Binding-site contacts:
Ligand atom C3 contacts residue ASN339 of chain 1.A at 3.8 Å.
Ligand atom C8 contacts residue ASN366 of chain 1.A at 3.7 Å.
Ligand atom C5 contacts residue ASN339 of chain 1.A at 3.7 Å.
Ligand atom O7 contacts residue ASN339 of chain 1.A at 4.1 Å.
Ligand atom O5 contacts residue ASN339 of chain 1.A at 2.4 Å (h-bond).
Ligand atom C2 contacts residue HIS335 of chain 1.A at 4.3 Å.
Ligand atom N2 contacts residue ASN339 of chain 1.A at 2.9 Å (h-bond).
Ligand atom C1 contacts residue HIS335 of chain 1.A at 4.2 Å.
Ligand atom O7 contacts residue HIS335 of chain 1.A at 4.2 Å.
Ligand atom C8 contacts residue PHE367 of chain 1.A at 3.8 Å (hydrophobic).
Ligand atom C7 contacts residue ASN339 of chain 1.A at 3.7 Å.
Ligand atom C1 contacts residue ASN339 of chain 1.A at 1.4 Å.
Ligand atom C2 contacts residue ASN339 of chain 1.A at 2.5 Å.
Ligand atom C4 contacts residue ASN339 of chain 1.A at 4.2 Å.
Ligand atom O5 contacts residue HIS335 of chain 1.A at 4.3 Å.

Sequence of chain 1.A:
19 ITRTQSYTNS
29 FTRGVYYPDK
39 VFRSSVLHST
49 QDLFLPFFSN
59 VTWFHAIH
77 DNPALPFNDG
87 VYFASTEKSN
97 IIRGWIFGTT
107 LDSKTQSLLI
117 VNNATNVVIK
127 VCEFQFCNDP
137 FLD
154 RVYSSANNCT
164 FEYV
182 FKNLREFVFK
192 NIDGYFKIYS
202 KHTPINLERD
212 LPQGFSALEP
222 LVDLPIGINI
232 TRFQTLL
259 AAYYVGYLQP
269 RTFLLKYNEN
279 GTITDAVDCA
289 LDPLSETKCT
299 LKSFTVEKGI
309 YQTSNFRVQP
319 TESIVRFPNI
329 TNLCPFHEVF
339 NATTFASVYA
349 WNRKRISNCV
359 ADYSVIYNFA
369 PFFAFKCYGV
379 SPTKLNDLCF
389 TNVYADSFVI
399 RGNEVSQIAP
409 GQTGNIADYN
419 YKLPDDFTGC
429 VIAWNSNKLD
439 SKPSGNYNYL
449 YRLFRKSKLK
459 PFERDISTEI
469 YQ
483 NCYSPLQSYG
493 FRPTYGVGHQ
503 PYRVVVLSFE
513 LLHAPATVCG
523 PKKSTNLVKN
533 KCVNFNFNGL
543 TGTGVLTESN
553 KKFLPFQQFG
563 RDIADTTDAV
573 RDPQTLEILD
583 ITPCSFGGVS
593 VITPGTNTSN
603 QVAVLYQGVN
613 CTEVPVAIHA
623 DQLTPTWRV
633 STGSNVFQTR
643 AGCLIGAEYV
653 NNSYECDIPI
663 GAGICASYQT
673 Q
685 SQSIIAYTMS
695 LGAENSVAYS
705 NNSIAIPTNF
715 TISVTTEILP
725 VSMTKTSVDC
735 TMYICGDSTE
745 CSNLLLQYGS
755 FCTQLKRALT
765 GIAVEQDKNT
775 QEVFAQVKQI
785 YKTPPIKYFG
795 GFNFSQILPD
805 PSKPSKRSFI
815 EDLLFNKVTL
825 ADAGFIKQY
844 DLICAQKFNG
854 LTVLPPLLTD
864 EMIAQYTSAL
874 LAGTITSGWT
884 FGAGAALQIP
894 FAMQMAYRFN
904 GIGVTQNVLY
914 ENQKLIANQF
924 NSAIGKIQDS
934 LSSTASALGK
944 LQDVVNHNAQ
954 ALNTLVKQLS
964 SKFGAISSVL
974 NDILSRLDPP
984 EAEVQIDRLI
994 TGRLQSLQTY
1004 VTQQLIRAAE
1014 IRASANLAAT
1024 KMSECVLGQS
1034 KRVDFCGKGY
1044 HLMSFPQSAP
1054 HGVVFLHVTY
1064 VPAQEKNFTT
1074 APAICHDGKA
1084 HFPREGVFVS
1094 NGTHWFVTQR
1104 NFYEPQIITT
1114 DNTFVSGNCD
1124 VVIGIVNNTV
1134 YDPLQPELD

This small molecule binds to this protein.
Small molecule (SMILES): CC(=O)N[C@@H]1[C@@H](O)[C@H](O)[C@@H](CO)O[C@H]1O